A protein and the small-molecule ligand that binds it are described below.
Small molecule (SMILES): OC[C@H]1O[C@@H](O)[C@H](O)[C@@H](O)[C@H]1O

Binding-site contacts:
Ligand atom O5 contacts residue TRP187 of chain 1.B at 3.8 Å.
Ligand atom C6 contacts residue TRP187 of chain 1.B at 4.4 Å (hydrophobic).
Ligand atom C6 contacts residue TRP156 of chain 1.B at 3.8 Å (hydrophobic).
Ligand atom O3 contacts residue GLN135 of chain 1.B at 3.9 Å.
Ligand atom C1 contacts residue ASN86 of chain 1.B at 3.8 Å.
Ligand atom C3 contacts residue TRP156 of chain 1.B at 3.8 Å (hydrophobic).
Ligand atom O5 contacts residue ASN86 of chain 1.B at 3.7 Å.
Ligand atom C2 contacts residue ASN86 of chain 1.B at 4.0 Å.
Ligand atom O4 contacts residue ASP134 of chain 1.B at 2.6 Å (salt-bridge).
Ligand atom O6 contacts residue TRP156 of chain 1.B at 4.0 Å.
Ligand atom C3 contacts residue GLY186 of chain 1.B at 4.4 Å.
Ligand atom C5 contacts residue TRP187 of chain 1.B at 3.8 Å (hydrophobic).
Ligand atom O2 contacts residue CYS110 of chain 1.B at 4.4 Å.
Ligand atom O2 contacts residue TRP187 of chain 1.B at 4.2 Å.
Ligand atom C4 contacts residue TRP156 of chain 1.B at 3.5 Å (hydrophobic).
Ligand atom C6 contacts residue TRP84 of chain 1.B at 4.3 Å (hydrophobic).
Ligand atom O5 contacts residue TRP84 of chain 1.B at 4.1 Å.
Ligand atom O6 contacts residue TRP84 of chain 1.B at 3.2 Å.
Ligand atom C3 contacts residue CYS110 of chain 1.B at 4.5 Å (hydrophobic).
Ligand atom C6 contacts residue GLY132 of chain 1.B at 3.6 Å.
Ligand atom C2 contacts residue CYS110 of chain 1.B at 3.9 Å (hydrophobic).
Ligand atom O6 contacts residue TRP187 of chain 1.B at 3.8 Å.
Ligand atom O6 contacts residue GLY108 of chain 1.B at 4.4 Å.
Ligand atom C1 contacts residue TRP187 of chain 1.B at 3.6 Å (hydrophobic).
Ligand atom O4 contacts residue TRP156 of chain 1.B at 4.2 Å.
Ligand atom C4 contacts residue GLY132 of chain 1.B at 4.4 Å.
Ligand atom O1 contacts residue TRP187 of chain 1.B at 4.4 Å.
Ligand atom C5 contacts residue TRP156 of chain 1.B at 3.8 Å (hydrophobic).
Ligand atom O3 contacts residue TRP156 of chain 1.B at 3.9 Å.
Ligand atom C4 contacts residue ASP134 of chain 1.B at 3.4 Å.
Ligand atom O4 contacts residue GLY132 of chain 1.B at 3.6 Å.
Ligand atom C3 contacts residue ASP134 of chain 1.B at 3.9 Å.
Ligand atom O3 contacts residue CYS110 of chain 1.B at 4.3 Å.
Ligand atom O1 contacts residue ASN86 of chain 1.B at 3.0 Å (h-bond).
Ligand atom O3 contacts residue ASP134 of chain 1.B at 2.7 Å (salt-bridge).
Ligand atom O4 contacts residue CYS110 of chain 1.B at 3.3 Å.

Sequence of chain 1.B:
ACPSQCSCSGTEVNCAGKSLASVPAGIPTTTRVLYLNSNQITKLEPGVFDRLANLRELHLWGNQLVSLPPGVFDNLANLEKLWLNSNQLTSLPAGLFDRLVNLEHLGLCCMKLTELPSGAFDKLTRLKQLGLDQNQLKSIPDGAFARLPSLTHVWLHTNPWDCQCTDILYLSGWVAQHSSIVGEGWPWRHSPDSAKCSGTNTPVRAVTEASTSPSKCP